Binding-site contacts:
Ligand atom O3A contacts residue LYS410 of chain 1.F at 3.5 Å.
Ligand atom O3B contacts residue LYS410 of chain 1.F at 3.6 Å.
Ligand atom O2 contacts residue DDG9 of chain 1.A at 3.6 Å (h-bond).
Ligand atom C4' contacts residue GLU362 of chain 1.F at 3.5 Å.
Ligand atom O2G contacts residue MN1 of chain 1.M at 2.0 Å.
Ligand atom O1A contacts residue LYS410 of chain 1.F at 2.8 Å (salt-bridge).
Ligand atom O1G contacts residue ARG406 of chain 1.F at 2.9 Å (salt-bridge).
Ligand atom C5M contacts residue LYS410 of chain 1.F at 3.5 Å.
Ligand atom O2B contacts residue TYR414 of chain 1.F at 2.6 Å (h-bond).
Ligand atom O4' contacts residue ARG319 of chain 1.F at 2.9 Å (salt-bridge).
Ligand atom O2G contacts residue ASP357 of chain 1.F at 3.1 Å (salt-bridge).
Ligand atom O3G contacts residue GLN360 of chain 1.F at 2.8 Å (h-bond).
Ligand atom PB contacts residue MN1 of chain 1.M at 3.3 Å.
Ligand atom O2B contacts residue GLN360 of chain 1.F at 2.9 Å.
Ligand atom C2 contacts residue DDG9 of chain 1.A at 3.4 Å.
Ligand atom O3G contacts residue SER359 of chain 1.F at 3.5 Å.
Ligand atom C5' contacts residue ASP534 of chain 1.F at 3.5 Å.
Ligand atom O2A contacts residue MN1 of chain 1.M at 2.2 Å.
Ligand atom O5' contacts residue DDG9 of chain 1.A at 3.0 Å.
Ligand atom O1B contacts residue ASP534 of chain 1.F at 3.2 Å (salt-bridge).
Ligand atom O1B contacts residue TYR358 of chain 1.F at 2.9 Å (h-bond).
Ligand atom O3G contacts residue ARG406 of chain 1.F at 3.0 Å (salt-bridge).
Ligand atom O1G contacts residue LYS410 of chain 1.F at 3.4 Å (salt-bridge).
Ligand atom PG contacts residue MN1 of chain 1.M at 3.4 Å.
Ligand atom O2B contacts residue HIS386 of chain 1.F at 3.0 Å (h-bond).
Ligand atom O1B contacts residue ILE361 of chain 1.F at 3.3 Å (h-bond).
Ligand atom O3B contacts residue HIS386 of chain 1.F at 3.5 Å (h-bond).
Ligand atom O2A contacts residue ASP357 of chain 1.F at 3.6 Å (salt-bridge).
Ligand atom C1' contacts residue ARG319 of chain 1.F at 3.4 Å.
Ligand atom O1B contacts residue GLN360 of chain 1.F at 3.3 Å (h-bond).
Ligand atom C3' contacts residue TYR414 of chain 1.F at 3.4 Å (hydrophobic).
Ligand atom C5' contacts residue DDG9 of chain 1.A at 3.4 Å.
Ligand atom O2A contacts residue ASP534 of chain 1.F at 2.9 Å (salt-bridge).
Ligand atom C2' contacts residue GLU362 of chain 1.F at 3.1 Å.
Ligand atom PA contacts residue MN1 of chain 1.M at 3.4 Å.
Ligand atom O1B contacts residue MN1 of chain 1.M at 2.0 Å.
Ligand atom O2G contacts residue TYR358 of chain 1.F at 2.9 Å (h-bond).
Ligand atom C1' contacts residue GLU362 of chain 1.F at 3.6 Å.
Ligand atom N1 contacts residue DDG9 of chain 1.A at 3.6 Å.
Ligand atom O4' contacts residue DDG9 of chain 1.A at 3.2 Å.

A small-molecule ligand and the protein it binds are described below.
Small molecule (SMILES): Cc1cn([C@H]2CC[C@@H](CO[P](=O)(O)O[P](=O)(O)OP(=O)(O)O)O2)c(=O)[nH]c1=O

Sequence of chain 1.F:
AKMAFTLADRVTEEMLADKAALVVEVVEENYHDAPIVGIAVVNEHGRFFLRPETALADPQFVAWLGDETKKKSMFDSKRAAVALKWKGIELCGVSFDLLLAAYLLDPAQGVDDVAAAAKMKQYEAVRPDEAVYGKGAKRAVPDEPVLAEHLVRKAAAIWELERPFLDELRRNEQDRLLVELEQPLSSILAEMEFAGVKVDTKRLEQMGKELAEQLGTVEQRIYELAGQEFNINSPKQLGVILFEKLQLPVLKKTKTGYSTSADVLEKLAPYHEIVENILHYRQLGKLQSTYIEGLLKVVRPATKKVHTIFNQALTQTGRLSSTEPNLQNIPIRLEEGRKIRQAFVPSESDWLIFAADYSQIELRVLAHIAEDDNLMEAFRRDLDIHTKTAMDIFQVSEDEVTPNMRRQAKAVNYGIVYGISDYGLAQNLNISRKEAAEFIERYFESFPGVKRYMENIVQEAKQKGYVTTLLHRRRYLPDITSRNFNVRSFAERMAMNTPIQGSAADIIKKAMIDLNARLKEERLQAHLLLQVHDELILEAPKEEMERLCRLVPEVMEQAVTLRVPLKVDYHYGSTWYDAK